This small molecule binds to this protein.
Small molecule (SMILES): CC(=O)N[C@@H]1[C@@H](O)[C@H](O)[C@@H](CO)O[C@H]1O

Binding-site contacts:
Ligand atom C4 contacts residue SER5 of chain 1.A at 4.3 Å.
Ligand atom C6 contacts residue SER5 of chain 1.A at 4.1 Å.
Ligand atom C7 contacts residue TRP22 of chain 1.A at 3.9 Å (hydrophobic).
Ligand atom C3 contacts residue TRP22 of chain 1.A at 3.9 Å (hydrophobic).
Ligand atom C8 contacts residue GLY20 of chain 1.A at 3.1 Å.
Ligand atom N2 contacts residue GLY2 of chain 1.A at 3.2 Å (h-bond).
Ligand atom C4 contacts residue TRP22 of chain 1.A at 4.5 Å (hydrophobic).
Ligand atom C8 contacts residue TRP22 of chain 1.A at 3.4 Å (hydrophobic).
Ligand atom C3 contacts residue SER5 of chain 1.A at 3.8 Å.
Ligand atom C2 contacts residue TRP22 of chain 1.A at 3.4 Å (hydrophobic).
Ligand atom C2 contacts residue GLY2 of chain 1.A at 3.7 Å.
Ligand atom C1 contacts residue SER5 of chain 1.A at 1.4 Å.
Ligand atom C2 contacts residue PRO7 of chain 1.A at 4.4 Å (hydrophobic).
Ligand atom C2 contacts residue SER5 of chain 1.A at 2.6 Å.
Ligand atom C7 contacts residue GLY2 of chain 1.A at 4.2 Å.
Ligand atom C8 contacts residue GLY2 of chain 1.A at 4.5 Å.
Ligand atom O3 contacts residue TRP22 of chain 1.A at 3.5 Å (h-bond).
Ligand atom C1 contacts residue GLY2 of chain 1.A at 3.8 Å.
Ligand atom O5 contacts residue SER5 of chain 1.A at 2.4 Å (h-bond).
Ligand atom C7 contacts residue SER5 of chain 1.A at 4.2 Å.
Ligand atom O5 contacts residue PRO7 of chain 1.A at 4.0 Å.
Ligand atom N2 contacts residue TRP22 of chain 1.A at 3.5 Å (h-bond).
Ligand atom C5 contacts residue SER5 of chain 1.A at 3.6 Å.
Ligand atom C7 contacts residue GLY20 of chain 1.A at 4.0 Å.
Ligand atom N2 contacts residue SER5 of chain 1.A at 3.0 Å (h-bond).

Sequence of chain 1.A:
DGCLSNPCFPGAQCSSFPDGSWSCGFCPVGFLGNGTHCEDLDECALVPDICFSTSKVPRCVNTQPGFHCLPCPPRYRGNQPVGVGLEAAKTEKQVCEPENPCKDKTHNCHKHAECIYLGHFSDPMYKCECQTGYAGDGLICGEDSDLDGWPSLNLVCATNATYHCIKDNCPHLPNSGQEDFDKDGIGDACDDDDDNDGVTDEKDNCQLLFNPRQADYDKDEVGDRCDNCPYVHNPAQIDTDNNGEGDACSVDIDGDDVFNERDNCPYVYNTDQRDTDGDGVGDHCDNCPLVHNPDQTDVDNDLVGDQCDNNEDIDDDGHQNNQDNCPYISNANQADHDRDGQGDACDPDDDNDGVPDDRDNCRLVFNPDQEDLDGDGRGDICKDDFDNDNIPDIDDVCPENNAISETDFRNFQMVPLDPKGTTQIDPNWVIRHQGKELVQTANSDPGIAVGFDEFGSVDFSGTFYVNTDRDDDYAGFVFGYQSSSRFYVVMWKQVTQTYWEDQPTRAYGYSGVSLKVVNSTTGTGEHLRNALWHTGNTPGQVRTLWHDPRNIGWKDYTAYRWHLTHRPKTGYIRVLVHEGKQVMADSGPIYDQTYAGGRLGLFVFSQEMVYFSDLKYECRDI